This small molecule binds to this protein.
Small molecule (SMILES): Cc1c([C@H](O)C2[C@H](O)CCC[C@H]2O)ccc2c1c(=O)n(Cc1ccco1)c(=O)n2C

Binding-site contacts:
Ligand atom C3 contacts residue PHE353 of chain 2.A at 3.6 Å (hydrophobic).
Ligand atom C12 contacts residue PHE391 of chain 2.A at 3.5 Å (hydrophobic).
Ligand atom C19 contacts residue PHE391 of chain 2.A at 3.6 Å (hydrophobic).
Ligand atom O24 contacts residue HIS198 of chain 2.A at 3.3 Å (h-bond).
Ligand atom N7 contacts residue PHE353 of chain 2.A at 3.5 Å.
Ligand atom C30 contacts residue MET307 of chain 2.A at 3.7 Å (hydrophobic).
Ligand atom C11 contacts residue HIS280 of chain 2.A at 3.6 Å.
Ligand atom O13 contacts residue PHE364 of chain 2.A at 3.7 Å.
Ligand atom C5 contacts residue PHE396 of chain 2.A at 3.7 Å (hydrophobic).
Ligand atom O14 contacts residue PHE353 of chain 2.A at 3.7 Å.
Ligand atom C5 contacts residue PHE353 of chain 2.A at 3.2 Å (hydrophobic).
Ligand atom C28 contacts residue GLN265 of chain 2.A at 3.5 Å.
Ligand atom C2 contacts residue PHE391 of chain 2.A at 3.6 Å (hydrophobic).
Ligand atom O25 contacts residue PHE396 of chain 2.A at 3.4 Å.
Ligand atom C2 contacts residue PHE353 of chain 2.A at 3.6 Å (hydrophobic).
Ligand atom C8 contacts residue PHE396 of chain 2.A at 3.6 Å (hydrophobic).
Ligand atom O24 contacts residue HIS280 of chain 2.A at 3.0 Å (h-bond).
Ligand atom C10 contacts residue PHE353 of chain 2.A at 3.7 Å (hydrophobic).
Ligand atom N7 contacts residue PHE396 of chain 2.A at 3.3 Å.
Ligand atom C18 contacts residue HIS280 of chain 2.A at 3.5 Å.
Ligand atom O14 contacts residue CO1 of chain 2.B at 2.2 Å.
Ligand atom C20 contacts residue PRO252 of chain 2.A at 3.6 Å (hydrophobic).
Ligand atom C11 contacts residue PHE353 of chain 2.A at 3.6 Å (hydrophobic).
Ligand atom C17 contacts residue PHE396 of chain 2.A at 3.7 Å (hydrophobic).
Ligand atom C3 contacts residue GLY392 of chain 2.A at 3.6 Å.
Ligand atom C18 contacts residue CO1 of chain 2.B at 3.7 Å.
Ligand atom O27 contacts residue GLN265 of chain 2.A at 3.6 Å.
Ligand atom C4 contacts residue PHE396 of chain 2.A at 3.5 Å (hydrophobic).
Ligand atom C6 contacts residue PHE353 of chain 2.A at 3.2 Å (hydrophobic).
Ligand atom O14 contacts residue HIS280 of chain 2.A at 3.2 Å (h-bond).
Ligand atom C12 contacts residue CO1 of chain 2.B at 3.4 Å.
Ligand atom O25 contacts residue LEU237 of chain 2.A at 3.7 Å.
Ligand atom O24 contacts residue CO1 of chain 2.B at 2.1 Å.
Ligand atom C4 contacts residue PHE353 of chain 2.A at 3.3 Å (hydrophobic).
Ligand atom C21 contacts residue SER239 of chain 2.A at 3.2 Å.
Ligand atom C1 contacts residue PHE353 of chain 2.A at 3.5 Å (hydrophobic).
Ligand atom C22 contacts residue SER239 of chain 2.A at 3.5 Å.
Ligand atom O14 contacts residue GLU366 of chain 2.A at 3.4 Å (salt-bridge).
Ligand atom O14 contacts residue PHE391 of chain 2.A at 3.6 Å.
Ligand atom C19 contacts residue CO1 of chain 2.B at 3.3 Å.

Sequence of chain 2.A:
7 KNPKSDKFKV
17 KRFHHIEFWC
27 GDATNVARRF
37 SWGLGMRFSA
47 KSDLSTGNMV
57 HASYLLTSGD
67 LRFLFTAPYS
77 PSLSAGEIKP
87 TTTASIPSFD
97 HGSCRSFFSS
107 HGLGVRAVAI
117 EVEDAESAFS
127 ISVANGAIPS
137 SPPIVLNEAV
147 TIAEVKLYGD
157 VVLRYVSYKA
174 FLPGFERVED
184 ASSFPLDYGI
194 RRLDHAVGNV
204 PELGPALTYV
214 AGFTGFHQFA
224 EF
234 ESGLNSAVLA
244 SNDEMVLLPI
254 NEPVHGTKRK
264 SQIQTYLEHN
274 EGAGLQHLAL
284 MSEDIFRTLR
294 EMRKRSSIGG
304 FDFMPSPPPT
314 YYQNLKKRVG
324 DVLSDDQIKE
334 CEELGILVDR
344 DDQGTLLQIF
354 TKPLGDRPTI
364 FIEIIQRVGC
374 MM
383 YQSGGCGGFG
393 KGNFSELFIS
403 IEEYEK